Binding-site contacts:
Ligand atom CB contacts residue SER23 of chain 1.B at 3.4 Å.
Ligand atom CD contacts residue ZDC1 of chain 1.Q at 3.5 Å.
Ligand atom C contacts residue SER23 of chain 1.B at 4.0 Å.
Ligand atom CA contacts residue SER23 of chain 1.B at 4.3 Å.
Ligand atom CD contacts residue SER23 of chain 1.B at 4.1 Å.
Ligand atom CE contacts residue ZDC1 of chain 1.Q at 2.4 Å.
Ligand atom CB contacts residue GLY24 of chain 1.B at 4.1 Å.
Ligand atom NZ contacts residue ZDC1 of chain 1.Q at 1.3 Å.
Ligand atom CE contacts residue SER23 of chain 1.B at 4.3 Å.
Ligand atom CG contacts residue GLY24 of chain 1.B at 4.4 Å.
Ligand atom N contacts residue SER23 of chain 1.B at 4.4 Å.
Ligand atom O contacts residue SER23 of chain 1.B at 3.9 Å.
Ligand atom CD contacts residue GLY24 of chain 1.B at 3.8 Å.

This protein binds this small molecule.
Small molecule (SMILES): CC(C)C[C@@H]1NC(=O)[C@H](CCCCN)NC(=O)[C@@H]2CSCC(=O)N[C@@H](CCCCNC(=O)CSC[C@@H](C(=O)N[C@@H](C)C(=O)N[C@@H](CCCCN)C(N)=O)NC1=O)C(=O)N[C@@H](C)C(=O)N2

Sequence of chain 1.B:
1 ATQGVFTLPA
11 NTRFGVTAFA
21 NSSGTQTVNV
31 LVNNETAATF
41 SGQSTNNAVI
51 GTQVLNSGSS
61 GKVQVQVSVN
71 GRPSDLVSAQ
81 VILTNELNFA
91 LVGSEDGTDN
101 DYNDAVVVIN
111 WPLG